Sequence of chain 1.A:
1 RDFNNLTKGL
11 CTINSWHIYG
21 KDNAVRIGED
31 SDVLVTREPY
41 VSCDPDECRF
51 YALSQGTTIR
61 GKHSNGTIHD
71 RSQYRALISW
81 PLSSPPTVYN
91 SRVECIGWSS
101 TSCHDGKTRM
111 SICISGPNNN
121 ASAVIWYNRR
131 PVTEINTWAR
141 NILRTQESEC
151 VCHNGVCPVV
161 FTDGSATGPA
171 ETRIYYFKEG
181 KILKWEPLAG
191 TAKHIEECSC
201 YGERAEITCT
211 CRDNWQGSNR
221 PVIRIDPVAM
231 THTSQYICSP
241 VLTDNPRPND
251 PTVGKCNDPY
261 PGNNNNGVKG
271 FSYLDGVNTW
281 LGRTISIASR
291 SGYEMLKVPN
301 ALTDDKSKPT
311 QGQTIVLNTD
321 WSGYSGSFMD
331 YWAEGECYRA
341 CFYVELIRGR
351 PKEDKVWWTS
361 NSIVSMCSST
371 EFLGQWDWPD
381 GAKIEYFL

Binding-site contacts:
Ligand atom O4 contacts residue ASP2 of chain 1.A at 4.3 Å.
Ligand atom O6 contacts residue ASN154 of chain 1.A at 4.1 Å.
Ligand atom C8 contacts residue ASN4 of chain 1.A at 4.4 Å.
Ligand atom C2 contacts residue PHE3 of chain 1.A at 3.7 Å (hydrophobic).
Ligand atom O3 contacts residue ASP2 of chain 1.A at 2.8 Å (salt-bridge).
Ligand atom O5 contacts residue ASN154 of chain 1.A at 3.8 Å.
Ligand atom C8 contacts residue PHE3 of chain 1.A at 3.2 Å (hydrophobic).
Ligand atom C8 contacts residue ASP2 of chain 1.A at 4.2 Å.
Ligand atom C5 contacts residue ASN5 of chain 1.A at 3.6 Å.
Ligand atom C7 contacts residue PHE3 of chain 1.A at 3.5 Å (hydrophobic).
Ligand atom C3 contacts residue ASP2 of chain 1.A at 3.7 Å.
Ligand atom C6 contacts residue ASN154 of chain 1.A at 4.1 Å.
Ligand atom C1 contacts residue PHE3 of chain 1.A at 3.7 Å (hydrophobic).
Ligand atom C2 contacts residue ASN5 of chain 1.A at 2.5 Å.
Ligand atom C3 contacts residue PHE3 of chain 1.A at 4.1 Å (hydrophobic).
Ligand atom N2 contacts residue ASP2 of chain 1.A at 4.2 Å.
Ligand atom O7 contacts residue ASN5 of chain 1.A at 4.2 Å.
Ligand atom O5 contacts residue ASN5 of chain 1.A at 2.3 Å (h-bond).
Ligand atom C3 contacts residue ASN5 of chain 1.A at 3.8 Å.
Ligand atom C1 contacts residue ASN154 of chain 1.A at 4.0 Å.
Ligand atom N2 contacts residue ASN5 of chain 1.A at 2.8 Å (h-bond).
Ligand atom C5 contacts residue ASN154 of chain 1.A at 3.4 Å.
Ligand atom C7 contacts residue ASN5 of chain 1.A at 3.7 Å.
Ligand atom N2 contacts residue PHE3 of chain 1.A at 2.7 Å (h-bond).
Ligand atom C7 contacts residue ASP2 of chain 1.A at 4.3 Å.
Ligand atom C1 contacts residue ASN5 of chain 1.A at 1.5 Å.
Ligand atom C4 contacts residue ASN5 of chain 1.A at 4.2 Å.

This protein binds this small molecule.
Small molecule (SMILES): CC(=O)N[C@@H]1[C@@H](O)[C@H](O)[C@@H](CO)O[C@H]1O